This protein binds this small molecule.
Small molecule (SMILES): CSCC[C@H](NC=O)C(=O)O

Binding-site contacts:
Ligand atom CA contacts residue SER153 of chain 1.A at 2.6 Å.
Ligand atom O contacts residue SER153 of chain 1.A at 3.1 Å (h-bond).
Ligand atom CG contacts residue PRO180 of chain 1.A at 3.6 Å (hydrophobic).
Ligand atom CB contacts residue MET154 of chain 1.A at 3.6 Å (hydrophobic).
Ligand atom SD contacts residue MET154 of chain 1.A at 3.9 Å.
Ligand atom N contacts residue SER153 of chain 1.A at 3.7 Å.
Ligand atom SD contacts residue HIS178 of chain 1.A at 3.7 Å.
Ligand atom O1 contacts residue SER153 of chain 1.A at 4.1 Å.
Ligand atom O contacts residue PRO122 of chain 1.A at 3.6 Å (h-bond).
Ligand atom O contacts residue GLY124 of chain 1.A at 2.7 Å (h-bond).
Ligand atom CB contacts residue VAL126 of chain 1.A at 3.8 Å (hydrophobic).
Ligand atom C contacts residue GLY124 of chain 1.A at 2.9 Å.
Ligand atom C contacts residue GLY123 of chain 1.A at 4.0 Å.
Ligand atom O contacts residue GLY123 of chain 1.A at 3.2 Å.
Ligand atom CE contacts residue HIS178 of chain 1.A at 2.8 Å.
Ligand atom CE contacts residue SER153 of chain 1.A at 4.4 Å.
Ligand atom SD contacts residue PRO180 of chain 1.A at 4.4 Å.
Ligand atom O contacts residue MET154 of chain 1.A at 4.2 Å.
Ligand atom C contacts residue SER153 of chain 1.A at 3.3 Å.
Ligand atom N contacts residue HIS178 of chain 1.A at 3.5 Å (h-bond).
Ligand atom CE contacts residue LEU205 of chain 1.A at 3.4 Å (hydrophobic).
Ligand atom CG contacts residue MET154 of chain 1.A at 4.3 Å (hydrophobic).
Ligand atom N contacts residue SER181 of chain 1.A at 4.4 Å.
Ligand atom CB contacts residue GLY124 of chain 1.A at 3.2 Å.
Ligand atom CA contacts residue GLY124 of chain 1.A at 3.6 Å.
Ligand atom CN contacts residue SER153 of chain 1.A at 4.3 Å.
Ligand atom CA contacts residue HIS178 of chain 1.A at 3.6 Å.
Ligand atom CN contacts residue HIS178 of chain 1.A at 3.3 Å.
Ligand atom SD contacts residue SER153 of chain 1.A at 2.8 Å (h-bond).
Ligand atom CB contacts residue SER153 of chain 1.A at 3.0 Å.
Ligand atom CG contacts residue SER153 of chain 1.A at 3.5 Å.
Ligand atom SD contacts residue LEU205 of chain 1.A at 4.3 Å.
Ligand atom CG contacts residue VAL126 of chain 1.A at 3.5 Å (hydrophobic).
Ligand atom CG contacts residue HIS178 of chain 1.A at 4.5 Å.
Ligand atom O1 contacts residue HIS178 of chain 1.A at 3.0 Å.
Ligand atom CE contacts residue GLN179 of chain 1.A at 3.4 Å.
Ligand atom CE contacts residue PRO180 of chain 1.A at 3.2 Å (hydrophobic).

Sequence of chain 1.A:
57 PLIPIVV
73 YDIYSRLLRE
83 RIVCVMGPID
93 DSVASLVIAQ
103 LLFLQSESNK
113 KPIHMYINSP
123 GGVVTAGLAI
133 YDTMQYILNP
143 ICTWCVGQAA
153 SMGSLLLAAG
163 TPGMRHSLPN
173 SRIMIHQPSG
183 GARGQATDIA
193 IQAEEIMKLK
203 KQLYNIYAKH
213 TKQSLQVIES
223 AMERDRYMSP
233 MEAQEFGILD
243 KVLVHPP